Binding-site contacts:
Ligand atom P contacts residue LEU218 of chain 1.C at 3.8 Å.
Ligand atom C8 contacts residue PHE68 of chain 1.C at 3.7 Å (hydrophobic).
Ligand atom P contacts residue PHE188 of chain 1.C at 4.4 Å.
Ligand atom O4' contacts residue PHE216 of chain 1.C at 3.9 Å.
Ligand atom N9 contacts residue PHE68 of chain 1.C at 3.8 Å.
Ligand atom O5' contacts residue PHE216 of chain 1.C at 3.5 Å.
Ligand atom O4' contacts residue PHE68 of chain 1.C at 3.6 Å.
Ligand atom C5' contacts residue PHE216 of chain 1.C at 3.5 Å (hydrophobic).
Ligand atom O5' contacts residue LEU218 of chain 1.C at 4.2 Å.
Ligand atom C5' contacts residue PHE188 of chain 1.C at 4.3 Å (hydrophobic).
Ligand atom C2 contacts residue PHE68 of chain 1.C at 4.3 Å (hydrophobic).
Ligand atom O1P contacts residue LEU218 of chain 1.C at 3.2 Å.
Ligand atom O5' contacts residue PHE188 of chain 1.C at 4.0 Å.
Ligand atom N6 contacts residue PHE68 of chain 1.C at 3.9 Å.
Ligand atom N3 contacts residue PHE68 of chain 1.C at 4.1 Å.
Ligand atom N1 contacts residue PHE68 of chain 1.C at 4.1 Å.
Ligand atom C1' contacts residue PHE68 of chain 1.C at 4.3 Å (hydrophobic).
Ligand atom O1P contacts residue PHE188 of chain 1.C at 3.3 Å.
Ligand atom N7 contacts residue PHE68 of chain 1.C at 3.5 Å.
Ligand atom C5 contacts residue PHE68 of chain 1.C at 3.8 Å (hydrophobic).
Ligand atom O2P contacts residue LEU218 of chain 1.C at 3.3 Å.
Ligand atom C4 contacts residue PHE68 of chain 1.C at 3.8 Å (hydrophobic).
Ligand atom C4' contacts residue PHE216 of chain 1.C at 3.9 Å (hydrophobic).
Ligand atom C6 contacts residue PHE68 of chain 1.C at 3.8 Å (hydrophobic).

Sequence of chain 1.C:
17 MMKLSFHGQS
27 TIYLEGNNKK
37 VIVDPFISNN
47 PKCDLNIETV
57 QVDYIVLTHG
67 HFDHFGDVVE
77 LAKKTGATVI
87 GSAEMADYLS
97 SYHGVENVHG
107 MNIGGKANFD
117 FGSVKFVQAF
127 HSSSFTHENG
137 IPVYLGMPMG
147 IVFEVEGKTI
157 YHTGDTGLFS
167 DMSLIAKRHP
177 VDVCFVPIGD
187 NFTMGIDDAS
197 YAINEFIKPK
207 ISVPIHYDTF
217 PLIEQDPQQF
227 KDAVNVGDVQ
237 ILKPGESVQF

This protein binds this small molecule.
Small molecule (SMILES): Nc1ncnc2c1ncn2[C@@H]1O[C@@H]2CO[P](=O)(O)O[C@H]2[C@H]1O